Sequence of chain 1.Q:
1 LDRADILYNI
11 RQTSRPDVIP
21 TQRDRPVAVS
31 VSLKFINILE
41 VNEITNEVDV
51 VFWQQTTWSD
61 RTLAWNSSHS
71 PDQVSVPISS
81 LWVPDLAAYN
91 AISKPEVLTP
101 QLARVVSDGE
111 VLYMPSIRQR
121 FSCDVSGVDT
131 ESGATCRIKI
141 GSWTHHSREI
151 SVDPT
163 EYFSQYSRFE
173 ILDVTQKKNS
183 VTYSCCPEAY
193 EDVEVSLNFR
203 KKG

Sequence of chain 1.P:
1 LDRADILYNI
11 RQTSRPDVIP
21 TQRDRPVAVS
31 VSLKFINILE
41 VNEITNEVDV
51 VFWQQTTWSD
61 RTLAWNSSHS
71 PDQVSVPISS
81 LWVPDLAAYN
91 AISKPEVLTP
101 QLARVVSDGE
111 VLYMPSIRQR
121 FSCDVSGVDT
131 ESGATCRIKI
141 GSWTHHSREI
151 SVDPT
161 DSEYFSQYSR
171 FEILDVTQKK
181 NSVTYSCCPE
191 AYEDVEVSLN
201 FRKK

A protein and the small-molecule ligand that binds it are described below.
Small molecule (SMILES): C[C@H](CCOC(=O)N(C)C)N(C)C

Binding-site contacts:
Ligand atom C12 contacts residue THR144 of chain 1.P at 3.6 Å.
Ligand atom N5 contacts residue THR144 of chain 1.P at 3.9 Å.
Ligand atom O6 contacts residue TRP143 of chain 1.P at 3.6 Å.
Ligand atom C9 contacts residue TRP143 of chain 1.P at 3.4 Å (hydrophobic).
Ligand atom C4 contacts residue TRP143 of chain 1.P at 3.7 Å (hydrophobic).
Ligand atom N1 contacts residue TRP143 of chain 1.P at 2.9 Å (h-bond).
Ligand atom C2 contacts residue TRP143 of chain 1.P at 3.1 Å (hydrophobic).
Ligand atom C11 contacts residue TYR89 of chain 1.P at 3.8 Å (hydrophobic).
Ligand atom C4 contacts residue CYS187 of chain 1.P at 3.9 Å (hydrophobic).
Ligand atom C11 contacts residue TRP53 of chain 1.Q at 3.8 Å (hydrophobic).
Ligand atom C7 contacts residue TYR89 of chain 1.P at 4.3 Å (hydrophobic).
Ligand atom C13 contacts residue TRP143 of chain 1.P at 3.8 Å (hydrophobic).
Ligand atom C13 contacts residue CYS188 of chain 1.P at 4.0 Å (hydrophobic).
Ligand atom N5 contacts residue TRP143 of chain 1.P at 3.6 Å.
Ligand atom C12 contacts residue LEU112 of chain 1.Q at 4.0 Å (hydrophobic).
Ligand atom C10 contacts residue TRP143 of chain 1.P at 3.2 Å (hydrophobic).
Ligand atom N1 contacts residue TYR89 of chain 1.P at 4.2 Å.
Ligand atom C4 contacts residue TYR192 of chain 1.P at 3.6 Å (hydrophobic).
Ligand atom C9 contacts residue MET114 of chain 1.Q at 3.9 Å (hydrophobic).
Ligand atom C8 contacts residue MET114 of chain 1.Q at 4.1 Å (hydrophobic).
Ligand atom O6 contacts residue THR144 of chain 1.P at 3.8 Å.
Ligand atom O6 contacts residue MET114 of chain 1.Q at 3.4 Å.
Ligand atom C9 contacts residue THR144 of chain 1.P at 4.1 Å.
Ligand atom O3 contacts residue MET114 of chain 1.Q at 4.2 Å.
Ligand atom C12 contacts residue ARG104 of chain 1.Q at 3.4 Å.
Ligand atom N5 contacts residue LEU112 of chain 1.Q at 4.0 Å.
Ligand atom C2 contacts residue MET114 of chain 1.Q at 3.8 Å (hydrophobic).
Ligand atom C7 contacts residue TRP143 of chain 1.P at 3.7 Å (hydrophobic).
Ligand atom C4 contacts residue TYR185 of chain 1.P at 4.4 Å (hydrophobic).
Ligand atom C11 contacts residue TYR185 of chain 1.P at 3.9 Å (hydrophobic).
Ligand atom C13 contacts residue LEU112 of chain 1.Q at 4.1 Å (hydrophobic).
Ligand atom C8 contacts residue TRP143 of chain 1.P at 3.5 Å (hydrophobic).
Ligand atom C13 contacts residue TYR192 of chain 1.P at 3.2 Å (hydrophobic).
Ligand atom N1 contacts residue TYR192 of chain 1.P at 4.3 Å.
Ligand atom O3 contacts residue TRP143 of chain 1.P at 3.0 Å (h-bond).
Ligand atom C10 contacts residue TYR192 of chain 1.P at 3.5 Å (hydrophobic).
Ligand atom C10 contacts residue SER142 of chain 1.P at 3.4 Å.
Ligand atom C13 contacts residue THR144 of chain 1.P at 4.0 Å.
Ligand atom C10 contacts residue TYR89 of chain 1.P at 3.1 Å (hydrophobic).
Ligand atom C4 contacts residue CYS188 of chain 1.P at 4.4 Å (hydrophobic).